Sequence of chain 1.P:
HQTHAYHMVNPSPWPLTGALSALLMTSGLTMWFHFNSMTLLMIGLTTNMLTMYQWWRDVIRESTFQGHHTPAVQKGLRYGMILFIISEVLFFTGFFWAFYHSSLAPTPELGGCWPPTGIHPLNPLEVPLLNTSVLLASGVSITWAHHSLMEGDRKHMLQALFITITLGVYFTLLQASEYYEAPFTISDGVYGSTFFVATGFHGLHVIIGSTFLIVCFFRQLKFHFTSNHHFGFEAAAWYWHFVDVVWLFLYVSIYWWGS

Binding-site contacts:
Ligand atom C25 contacts residue PEK1 of chain 1.LE at 4.1 Å.
Ligand atom O16 contacts residue TRP32 of chain 1.P at 4.5 Å.
Ligand atom C22 contacts residue LEU41 of chain 1.P at 4.3 Å (hydrophobic).
Ligand atom O16 contacts residue MET38 of chain 1.P at 4.4 Å.
Ligand atom C37 contacts residue PEK1 of chain 1.LE at 4.0 Å.
Ligand atom C28 contacts residue LEU41 of chain 1.P at 3.9 Å (hydrophobic).
Ligand atom O16 contacts residue PHE69 of chain 1.T at 4.2 Å.
Ligand atom C43 contacts residue LEU29 of chain 1.P at 3.9 Å (hydrophobic).
Ligand atom C31 contacts residue PEK1 of chain 1.LE at 4.2 Å.
Ligand atom C37 contacts residue LEU29 of chain 1.P at 4.4 Å (hydrophobic).
Ligand atom C43 contacts residue PGV1 of chain 1.QD at 4.0 Å.
Ligand atom C25 contacts residue TRP32 of chain 1.P at 4.1 Å (hydrophobic).
Ligand atom C22 contacts residue TRP32 of chain 1.P at 3.9 Å (hydrophobic).
Ligand atom C19 contacts residue TRP32 of chain 1.P at 3.8 Å (hydrophobic).
Ligand atom C31 contacts residue LEU29 of chain 1.P at 4.3 Å (hydrophobic).
Ligand atom C19 contacts residue PHE69 of chain 1.T at 4.0 Å (hydrophobic).
Ligand atom C18 contacts residue MET38 of chain 1.P at 3.9 Å (hydrophobic).
Ligand atom C18 contacts residue TRP32 of chain 1.P at 4.2 Å (hydrophobic).

Sequence of chain 1.T:
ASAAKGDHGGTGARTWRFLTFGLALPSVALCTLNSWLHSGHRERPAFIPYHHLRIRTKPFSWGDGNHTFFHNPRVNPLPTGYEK

A protein and the small-molecule ligand that binds it are described below.
Small molecule (SMILES): CCCCCCCCCCO[C@@H]1O[C@H](CO)[C@@H](O[C@H]2O[C@H](CO)[C@@H](O)[C@H](O)[C@H]2O)[C@H](O)[C@H]1O